This protein binds this small molecule.
Small molecule (SMILES): CC(=O)N[C@@H]1[C@@H](O)[C@H](O)[C@@H](CO)O[C@H]1O

Binding-site contacts:
Ligand atom C2 contacts residue ASN315 of chain 21.B at 2.5 Å.
Ligand atom C6 contacts residue THR313 of chain 21.B at 4.5 Å.
Ligand atom O5 contacts residue THR313 of chain 21.B at 4.3 Å.
Ligand atom O5 contacts residue ASN315 of chain 21.B at 2.4 Å (h-bond).
Ligand atom C1 contacts residue ASN315 of chain 21.B at 1.4 Å.
Ligand atom C7 contacts residue ASN315 of chain 21.B at 3.3 Å.
Ligand atom C8 contacts residue ASN315 of chain 21.B at 3.5 Å.
Ligand atom C8 contacts residue ILE281 of chain 21.B at 4.5 Å (hydrophobic).
Ligand atom O5 contacts residue VAL314 of chain 21.B at 3.8 Å.
Ligand atom C3 contacts residue ASN315 of chain 21.B at 3.8 Å.
Ligand atom O7 contacts residue ASN315 of chain 21.B at 4.2 Å.
Ligand atom C6 contacts residue ASN315 of chain 21.B at 4.5 Å.
Ligand atom C5 contacts residue ASN315 of chain 21.B at 3.7 Å.
Ligand atom C1 contacts residue VAL314 of chain 21.B at 4.4 Å (hydrophobic).
Ligand atom N2 contacts residue ASN315 of chain 21.B at 2.8 Å (h-bond).
Ligand atom C4 contacts residue ASN315 of chain 21.B at 4.3 Å.

Sequence of chain 21.B:
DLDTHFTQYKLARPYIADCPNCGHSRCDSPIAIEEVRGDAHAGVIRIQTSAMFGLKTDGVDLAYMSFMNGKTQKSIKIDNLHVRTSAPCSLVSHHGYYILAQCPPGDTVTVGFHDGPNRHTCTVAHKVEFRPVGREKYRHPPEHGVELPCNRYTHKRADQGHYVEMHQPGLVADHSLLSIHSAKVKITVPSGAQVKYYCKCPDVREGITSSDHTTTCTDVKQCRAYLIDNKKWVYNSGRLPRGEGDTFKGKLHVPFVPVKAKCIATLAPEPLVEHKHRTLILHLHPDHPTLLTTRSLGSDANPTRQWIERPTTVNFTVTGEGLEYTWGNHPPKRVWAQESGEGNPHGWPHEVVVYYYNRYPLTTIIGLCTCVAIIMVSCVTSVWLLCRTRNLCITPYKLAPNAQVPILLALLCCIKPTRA